Binding-site contacts:
Ligand atom C5 contacts residue GLY121 of chain 2.G at 4.3 Å.
Ligand atom O6 contacts residue VAL80 of chain 2.G at 3.7 Å.
Ligand atom C5 contacts residue TYR122 of chain 2.G at 3.8 Å (hydrophobic).
Ligand atom CM contacts residue TYR122 of chain 2.G at 3.8 Å (hydrophobic).
Ligand atom O4 contacts residue TYR122 of chain 2.G at 4.2 Å.
Ligand atom C4 contacts residue TYR78 of chain 2.G at 4.3 Å (hydrophobic).
Ligand atom O4 contacts residue ASP125 of chain 2.G at 2.6 Å (salt-bridge).
Ligand atom C7 contacts residue GLY1 of chain 2.G at 4.1 Å.
Ligand atom C1 contacts residue GLY121 of chain 2.G at 4.3 Å.
Ligand atom C6 contacts residue TRP123 of chain 2.G at 3.8 Å (hydrophobic).
Ligand atom C7 contacts residue PHE47 of chain 2.G at 3.9 Å (hydrophobic).
Ligand atom O5 contacts residue TYR122 of chain 2.G at 3.0 Å (h-bond).
Ligand atom C5 contacts residue TYR78 of chain 2.G at 4.0 Å (hydrophobic).
Ligand atom O6 contacts residue TRP123 of chain 2.G at 2.8 Å (h-bond).
Ligand atom C6 contacts residue TYR122 of chain 2.G at 3.7 Å (hydrophobic).
Ligand atom O5 contacts residue GLY121 of chain 2.G at 3.7 Å.
Ligand atom C6 contacts residue VAL80 of chain 2.G at 4.1 Å (hydrophobic).
Ligand atom C6 contacts residue ASP125 of chain 2.G at 3.2 Å.
Ligand atom O1 contacts residue TYR122 of chain 2.G at 4.1 Å.
Ligand atom O7 contacts residue GLY1 of chain 2.G at 3.3 Å (h-bond).
Ligand atom C2 contacts residue GLY1 of chain 2.G at 3.8 Å.
Ligand atom C1 contacts residue TYR122 of chain 2.G at 4.0 Å (hydrophobic).
Ligand atom O6 contacts residue ASP125 of chain 2.G at 2.9 Å (salt-bridge).
Ligand atom O7 contacts residue PHE47 of chain 2.G at 3.3 Å.
Ligand atom CM contacts residue TYR78 of chain 2.G at 3.2 Å (hydrophobic).
Ligand atom C3 contacts residue GLY1 of chain 2.G at 3.5 Å.
Ligand atom O3 contacts residue GLY1 of chain 2.G at 2.7 Å (h-bond).
Ligand atom O6 contacts residue TYR122 of chain 2.G at 3.2 Å (h-bond).
Ligand atom C6 contacts residue TYR78 of chain 2.G at 4.1 Å (hydrophobic).
Ligand atom C4 contacts residue GLY121 of chain 2.G at 4.2 Å.
Ligand atom C2 contacts residue GLY121 of chain 2.G at 4.4 Å.
Ligand atom O6 contacts residue GLY121 of chain 2.G at 4.0 Å.
Ligand atom C4 contacts residue ASP125 of chain 2.G at 3.2 Å.
Ligand atom O1 contacts residue TYR78 of chain 2.G at 3.5 Å (h-bond).
Ligand atom C3 contacts residue TYR78 of chain 2.G at 4.0 Å (hydrophobic).
Ligand atom C5 contacts residue ASP125 of chain 2.G at 3.8 Å.
Ligand atom O4 contacts residue GLY1 of chain 2.G at 3.0 Å (h-bond).
Ligand atom C2 contacts residue PHE47 of chain 2.G at 4.2 Å (hydrophobic).
Ligand atom O4 contacts residue GLY121 of chain 2.G at 3.2 Å.
Ligand atom C4 contacts residue GLY1 of chain 2.G at 3.7 Å.

Sequence of chain 2.G:
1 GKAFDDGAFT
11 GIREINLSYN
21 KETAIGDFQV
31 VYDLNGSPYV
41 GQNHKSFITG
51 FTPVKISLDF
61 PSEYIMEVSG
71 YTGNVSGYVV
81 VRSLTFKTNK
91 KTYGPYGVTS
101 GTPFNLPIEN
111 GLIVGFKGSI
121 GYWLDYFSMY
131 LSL

A protein and the small-molecule ligand that binds it are described below.
Small molecule (SMILES): CO[C@H]1O[C@H](CO)[C@H](O)[C@H](O)[C@H]1NC(C)=O